Sequence of chain 1.A:
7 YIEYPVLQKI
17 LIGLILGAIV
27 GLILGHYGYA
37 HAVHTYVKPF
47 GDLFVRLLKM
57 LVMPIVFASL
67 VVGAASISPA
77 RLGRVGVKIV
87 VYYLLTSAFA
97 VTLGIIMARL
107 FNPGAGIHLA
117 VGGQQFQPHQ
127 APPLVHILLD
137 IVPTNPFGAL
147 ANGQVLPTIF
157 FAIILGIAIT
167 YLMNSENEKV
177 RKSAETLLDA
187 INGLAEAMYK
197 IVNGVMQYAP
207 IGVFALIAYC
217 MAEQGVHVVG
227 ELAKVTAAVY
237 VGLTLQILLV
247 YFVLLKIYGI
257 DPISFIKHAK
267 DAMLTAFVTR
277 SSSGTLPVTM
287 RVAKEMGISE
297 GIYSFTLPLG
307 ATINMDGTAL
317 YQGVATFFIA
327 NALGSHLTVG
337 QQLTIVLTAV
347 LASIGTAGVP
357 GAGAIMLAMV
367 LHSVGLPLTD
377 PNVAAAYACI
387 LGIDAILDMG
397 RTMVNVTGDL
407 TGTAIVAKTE

Binding-site contacts:
Ligand atom CB contacts residue THR314 of chain 1.A at 3.6 Å.
Ligand atom OXT contacts residue VAL355 of chain 1.A at 2.6 Å (h-bond).
Ligand atom N contacts residue ARG397 of chain 1.A at 3.7 Å.
Ligand atom CB contacts residue ALA358 of chain 1.A at 3.9 Å (hydrophobic).
Ligand atom C contacts residue VAL355 of chain 1.A at 3.6 Å (hydrophobic).
Ligand atom O contacts residue ASN401 of chain 1.A at 3.3 Å (h-bond).
Ligand atom OD1 contacts residue ASP394 of chain 1.A at 3.6 Å.
Ligand atom OXT contacts residue SER278 of chain 1.A at 3.1 Å (h-bond).
Ligand atom CG contacts residue THR314 of chain 1.A at 3.4 Å.
Ligand atom CG contacts residue GLY359 of chain 1.A at 3.1 Å.
Ligand atom CB contacts residue THR352 of chain 1.A at 3.8 Å.
Ligand atom N contacts residue ASP394 of chain 1.A at 2.9 Å (salt-bridge).
Ligand atom OD1 contacts residue ALA358 of chain 1.A at 3.5 Å (h-bond).
Ligand atom OD1 contacts residue PRO356 of chain 1.A at 3.4 Å (h-bond).
Ligand atom C contacts residue GLY354 of chain 1.A at 3.6 Å.
Ligand atom C contacts residue MET311 of chain 1.A at 3.4 Å (hydrophobic).
Ligand atom OD2 contacts residue GLY359 of chain 1.A at 3.2 Å.
Ligand atom O contacts residue SER278 of chain 1.A at 2.9 Å.
Ligand atom CA contacts residue ASN401 of chain 1.A at 3.4 Å.
Ligand atom CG contacts residue ARG397 of chain 1.A at 3.1 Å.
Ligand atom CA contacts residue THR398 of chain 1.A at 3.7 Å.
Ligand atom N contacts residue THR398 of chain 1.A at 2.9 Å (h-bond).
Ligand atom OD2 contacts residue THR314 of chain 1.A at 2.5 Å (h-bond).
Ligand atom CG contacts residue ALA358 of chain 1.A at 3.8 Å (hydrophobic).
Ligand atom O contacts residue MET311 of chain 1.A at 3.1 Å.
Ligand atom C contacts residue ASN401 of chain 1.A at 3.7 Å.
Ligand atom OXT contacts residue SER277 of chain 1.A at 3.6 Å.
Ligand atom OXT contacts residue GLY354 of chain 1.A at 2.9 Å.
Ligand atom CB contacts residue MET311 of chain 1.A at 3.8 Å (hydrophobic).
Ligand atom CG contacts residue THR352 of chain 1.A at 3.6 Å.
Ligand atom N contacts residue VAL355 of chain 1.A at 3.8 Å.
Ligand atom CA contacts residue MET311 of chain 1.A at 3.9 Å (hydrophobic).
Ligand atom N contacts residue PRO356 of chain 1.A at 3.6 Å (h-bond).
Ligand atom OD1 contacts residue ARG397 of chain 1.A at 2.4 Å (salt-bridge).
Ligand atom C contacts residue SER278 of chain 1.A at 3.5 Å.
Ligand atom OD2 contacts residue ARG397 of chain 1.A at 2.9 Å.
Ligand atom OD2 contacts residue THR352 of chain 1.A at 3.4 Å.
Ligand atom OD1 contacts residue GLY359 of chain 1.A at 2.8 Å (h-bond).
Ligand atom O contacts residue THR398 of chain 1.A at 3.2 Å.
Ligand atom C contacts residue THR398 of chain 1.A at 3.6 Å.

This small molecule binds to this protein.
Small molecule (SMILES): N[C@@H](CC(=O)O)C(=O)O